This small molecule binds to this protein.
Small molecule (SMILES): CC1(C)CC(=O)c2c(C(F)(F)F)nn(-c3ccc(C(N)=O)c(NC4CCC(O)CC4)c3)c2C1

Sequence of chain 1.A:
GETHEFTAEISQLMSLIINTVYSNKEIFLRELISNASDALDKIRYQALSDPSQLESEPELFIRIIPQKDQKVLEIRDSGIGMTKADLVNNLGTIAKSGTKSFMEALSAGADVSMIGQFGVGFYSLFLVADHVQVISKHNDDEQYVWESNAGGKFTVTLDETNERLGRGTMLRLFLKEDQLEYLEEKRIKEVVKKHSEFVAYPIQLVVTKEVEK

Binding-site contacts:
Ligand atom N4 contacts residue LEU108 of chain 1.A at 3.6 Å.
Ligand atom C7 contacts residue ASP94 of chain 1.A at 3.9 Å.
Ligand atom C19 contacts residue ASN107 of chain 1.A at 3.4 Å.
Ligand atom O2 contacts residue ASP94 of chain 1.A at 3.9 Å.
Ligand atom C14 contacts residue LEU108 of chain 1.A at 3.7 Å (hydrophobic).
Ligand atom C23 contacts residue GLY136 of chain 1.A at 3.9 Å.
Ligand atom C2 contacts residue PHE139 of chain 1.A at 3.6 Å (hydrophobic).
Ligand atom O1 contacts residue LYS113 of chain 1.A at 3.9 Å.
Ligand atom O2 contacts residue ALA56 of chain 1.A at 3.1 Å.
Ligand atom F2 contacts residue TYR140 of chain 1.A at 3.3 Å.
Ligand atom F2 contacts residue VAL137 of chain 1.A at 3.8 Å.
Ligand atom C9 contacts residue MET99 of chain 1.A at 3.8 Å (hydrophobic).
Ligand atom F3 contacts residue LEU108 of chain 1.A at 3.9 Å.
Ligand atom F3 contacts residue ALA112 of chain 1.A at 3.9 Å.
Ligand atom F3 contacts residue ASN107 of chain 1.A at 3.5 Å.
Ligand atom C19 contacts residue TYR140 of chain 1.A at 3.6 Å (hydrophobic).
Ligand atom C6 contacts residue MET99 of chain 1.A at 3.8 Å (hydrophobic).
Ligand atom C22 contacts residue ASN107 of chain 1.A at 3.9 Å.
Ligand atom O3 contacts residue LYS59 of chain 1.A at 2.9 Å (salt-bridge).
Ligand atom F3 contacts residue LYS113 of chain 1.A at 3.4 Å.
Ligand atom N1 contacts residue ASP94 of chain 1.A at 2.9 Å (salt-bridge).
Ligand atom N2 contacts residue ALA56 of chain 1.A at 3.8 Å.
Ligand atom C13 contacts residue ALA56 of chain 1.A at 3.5 Å (hydrophobic).
Ligand atom C16 contacts residue PHE139 of chain 1.A at 3.8 Å (hydrophobic).
Ligand atom C10 contacts residue LEU108 of chain 1.A at 3.8 Å (hydrophobic).
Ligand atom N4 contacts residue PHE139 of chain 1.A at 3.9 Å.
Ligand atom C19 contacts residue PHE139 of chain 1.A at 3.9 Å (hydrophobic).
Ligand atom F1 contacts residue GLY136 of chain 1.A at 2.9 Å.
Ligand atom N3 contacts residue PHE139 of chain 1.A at 3.9 Å.
Ligand atom C1 contacts residue MET99 of chain 1.A at 3.9 Å (hydrophobic).
Ligand atom O2 contacts residue THR186 of chain 1.A at 3.7 Å.
Ligand atom O1 contacts residue TYR140 of chain 1.A at 2.8 Å (h-bond).
Ligand atom N3 contacts residue LEU108 of chain 1.A at 3.8 Å.
Ligand atom C11 contacts residue LYS59 of chain 1.A at 3.6 Å.
Ligand atom C12 contacts residue LYS59 of chain 1.A at 3.8 Å.
Ligand atom O1 contacts residue ASN107 of chain 1.A at 3.5 Å.
Ligand atom F2 contacts residue GLY136 of chain 1.A at 4.0 Å.
Ligand atom C20 contacts residue TYR140 of chain 1.A at 3.4 Å (hydrophobic).
Ligand atom N1 contacts residue ALA53 of chain 1.A at 3.8 Å.
Ligand atom C21 contacts residue TRP163 of chain 1.A at 3.4 Å (hydrophobic).